This small molecule binds to this protein.
Small molecule (SMILES): CC(=O)N[C@@H]1[C@@H](O)[C@H](O)[C@@H](CO)O[C@H]1O

Binding-site contacts:
Ligand atom C7 contacts residue ASN1335 of chain 1.A at 3.5 Å.
Ligand atom O7 contacts residue ASN1335 of chain 1.A at 3.7 Å.
Ligand atom N2 contacts residue ASN1335 of chain 1.A at 2.6 Å (h-bond).
Ligand atom C8 contacts residue SER1333 of chain 1.A at 3.2 Å.
Ligand atom O5 contacts residue ASN1335 of chain 1.A at 2.4 Å (h-bond).
Ligand atom C8 contacts residue GLY1334 of chain 1.A at 4.0 Å.
Ligand atom C7 contacts residue SER1333 of chain 1.A at 4.2 Å.
Ligand atom C5 contacts residue ASN1335 of chain 1.A at 3.7 Å.
Ligand atom C8 contacts residue ALA1332 of chain 1.A at 3.3 Å (hydrophobic).
Ligand atom N2 contacts residue SER1333 of chain 1.A at 4.0 Å.
Ligand atom C1 contacts residue ASN1335 of chain 1.A at 1.5 Å.
Ligand atom C3 contacts residue ASN1335 of chain 1.A at 3.9 Å.
Ligand atom C8 contacts residue ASN1335 of chain 1.A at 4.0 Å.
Ligand atom C4 contacts residue ASN1335 of chain 1.A at 4.3 Å.
Ligand atom C2 contacts residue ASN1335 of chain 1.A at 2.6 Å.

Sequence of chain 1.A:
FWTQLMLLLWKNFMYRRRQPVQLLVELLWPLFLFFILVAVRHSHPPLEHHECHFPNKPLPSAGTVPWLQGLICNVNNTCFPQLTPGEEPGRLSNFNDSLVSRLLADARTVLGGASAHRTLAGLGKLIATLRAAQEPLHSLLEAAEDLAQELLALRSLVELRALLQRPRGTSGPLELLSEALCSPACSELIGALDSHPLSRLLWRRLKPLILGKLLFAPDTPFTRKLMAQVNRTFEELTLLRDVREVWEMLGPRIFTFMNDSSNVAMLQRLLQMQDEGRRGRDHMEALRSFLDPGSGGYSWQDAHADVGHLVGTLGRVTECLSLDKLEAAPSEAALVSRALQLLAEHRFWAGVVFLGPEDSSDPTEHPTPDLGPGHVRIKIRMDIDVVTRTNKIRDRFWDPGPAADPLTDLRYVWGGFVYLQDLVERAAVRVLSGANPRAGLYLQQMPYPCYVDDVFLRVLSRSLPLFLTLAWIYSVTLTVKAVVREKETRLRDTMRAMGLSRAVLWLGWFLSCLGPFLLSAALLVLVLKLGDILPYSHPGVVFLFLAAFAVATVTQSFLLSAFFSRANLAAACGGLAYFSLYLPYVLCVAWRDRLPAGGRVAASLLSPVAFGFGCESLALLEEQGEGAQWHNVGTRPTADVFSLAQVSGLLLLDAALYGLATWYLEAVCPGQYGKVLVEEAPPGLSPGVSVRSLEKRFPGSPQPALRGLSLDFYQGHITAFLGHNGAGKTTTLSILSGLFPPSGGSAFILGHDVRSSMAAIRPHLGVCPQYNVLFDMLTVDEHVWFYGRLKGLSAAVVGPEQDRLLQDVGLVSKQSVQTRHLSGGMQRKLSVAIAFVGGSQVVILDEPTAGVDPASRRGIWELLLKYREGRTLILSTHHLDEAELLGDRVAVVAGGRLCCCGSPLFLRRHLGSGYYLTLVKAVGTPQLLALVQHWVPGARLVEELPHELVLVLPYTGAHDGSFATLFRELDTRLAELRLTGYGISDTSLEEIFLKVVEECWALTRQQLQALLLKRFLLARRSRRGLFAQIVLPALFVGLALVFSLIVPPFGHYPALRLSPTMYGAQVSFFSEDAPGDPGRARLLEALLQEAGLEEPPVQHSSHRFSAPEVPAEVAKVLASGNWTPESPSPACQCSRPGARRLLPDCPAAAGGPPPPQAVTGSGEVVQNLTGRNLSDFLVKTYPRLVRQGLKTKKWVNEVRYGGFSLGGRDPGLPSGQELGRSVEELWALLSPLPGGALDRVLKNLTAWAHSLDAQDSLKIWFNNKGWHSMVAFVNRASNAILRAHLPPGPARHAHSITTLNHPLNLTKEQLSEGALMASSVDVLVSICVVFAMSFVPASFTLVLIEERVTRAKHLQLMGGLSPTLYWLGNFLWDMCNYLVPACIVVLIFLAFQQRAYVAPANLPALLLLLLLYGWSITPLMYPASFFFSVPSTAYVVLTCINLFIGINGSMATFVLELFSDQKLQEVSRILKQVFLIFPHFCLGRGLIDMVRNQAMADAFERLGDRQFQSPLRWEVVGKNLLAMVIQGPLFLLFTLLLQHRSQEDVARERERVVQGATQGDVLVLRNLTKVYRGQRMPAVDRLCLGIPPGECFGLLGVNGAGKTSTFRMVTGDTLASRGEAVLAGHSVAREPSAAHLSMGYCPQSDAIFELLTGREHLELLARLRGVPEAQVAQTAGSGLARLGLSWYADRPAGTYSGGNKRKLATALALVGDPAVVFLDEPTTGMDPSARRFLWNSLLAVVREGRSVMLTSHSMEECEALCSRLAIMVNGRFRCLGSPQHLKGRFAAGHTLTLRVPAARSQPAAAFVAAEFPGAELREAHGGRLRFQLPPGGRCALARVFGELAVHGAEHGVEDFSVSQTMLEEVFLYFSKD